Sequence of chain 1.D:
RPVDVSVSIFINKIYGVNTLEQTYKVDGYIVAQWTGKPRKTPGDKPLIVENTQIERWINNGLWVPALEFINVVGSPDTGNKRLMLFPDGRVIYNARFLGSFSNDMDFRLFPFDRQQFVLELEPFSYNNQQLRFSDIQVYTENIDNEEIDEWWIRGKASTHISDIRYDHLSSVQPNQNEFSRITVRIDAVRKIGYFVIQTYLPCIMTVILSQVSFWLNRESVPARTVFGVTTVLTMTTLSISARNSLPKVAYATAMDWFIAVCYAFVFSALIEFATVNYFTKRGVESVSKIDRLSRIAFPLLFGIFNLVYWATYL

Binding-site contacts:
Ligand atom O20 contacts residue THR284 of chain 1.E at 2.9 Å (h-bond).
Ligand atom C3 contacts residue GLN220 of chain 1.D at 3.4 Å.
Ligand atom C15 contacts residue ALA283 of chain 1.E at 3.7 Å (hydrophobic).
Ligand atom C10 contacts residue TRP224 of chain 1.D at 4.2 Å (hydrophobic).
Ligand atom C14 contacts residue TRP224 of chain 1.D at 3.7 Å (hydrophobic).
Ligand atom C6 contacts residue VAL221 of chain 1.D at 3.5 Å (hydrophobic).
Ligand atom O3 contacts residue PRO308 of chain 1.D at 3.2 Å.
Ligand atom C8 contacts residue TRP224 of chain 1.D at 4.1 Å (hydrophobic).
Ligand atom O20 contacts residue TYR287 of chain 1.E at 4.5 Å.
Ligand atom C13 contacts residue TRP224 of chain 1.D at 4.1 Å (hydrophobic).
Ligand atom C5 contacts residue TRP224 of chain 1.D at 4.3 Å (hydrophobic).
Ligand atom C21 contacts residue TYR287 of chain 1.E at 3.5 Å (hydrophobic).
Ligand atom C4 contacts residue ILE217 of chain 1.D at 3.9 Å (hydrophobic).
Ligand atom C7 contacts residue TRP224 of chain 1.D at 4.1 Å (hydrophobic).
Ligand atom C17 contacts residue ALA283 of chain 1.E at 4.5 Å (hydrophobic).
Ligand atom C20 contacts residue TYR287 of chain 1.E at 4.3 Å (hydrophobic).
Ligand atom C3 contacts residue PRO308 of chain 1.D at 3.7 Å (hydrophobic).
Ligand atom C2 contacts residue PRO308 of chain 1.D at 3.6 Å (hydrophobic).
Ligand atom C17 contacts residue TRP224 of chain 1.D at 3.8 Å (hydrophobic).
Ligand atom C16 contacts residue THR284 of chain 1.E at 3.6 Å.
Ligand atom C18 contacts residue THR284 of chain 1.E at 4.1 Å.
Ligand atom C4 contacts residue GLN220 of chain 1.D at 4.4 Å.
Ligand atom C15 contacts residue THR284 of chain 1.E at 4.3 Å.
Ligand atom C11 contacts residue TRP224 of chain 1.D at 3.7 Å (hydrophobic).
Ligand atom C1 contacts residue TRP224 of chain 1.D at 4.1 Å (hydrophobic).
Ligand atom C21 contacts residue TRP224 of chain 1.D at 4.0 Å (hydrophobic).
Ligand atom C6 contacts residue ILE280 of chain 1.E at 4.5 Å (hydrophobic).
Ligand atom C16 contacts residue TRP224 of chain 1.D at 4.3 Å (hydrophobic).
Ligand atom O11 contacts residue TRP224 of chain 1.D at 4.0 Å.
Ligand atom C7 contacts residue VAL221 of chain 1.D at 3.8 Å (hydrophobic).
Ligand atom C1 contacts residue PRO308 of chain 1.D at 4.5 Å (hydrophobic).
Ligand atom C9 contacts residue TRP224 of chain 1.D at 3.4 Å (hydrophobic).
Ligand atom C15 contacts residue ILE280 of chain 1.E at 4.3 Å (hydrophobic).
Ligand atom C17 contacts residue THR284 of chain 1.E at 4.3 Å.
Ligand atom C16 contacts residue ALA283 of chain 1.E at 3.2 Å (hydrophobic).
Ligand atom C12 contacts residue TRP224 of chain 1.D at 3.4 Å (hydrophobic).
Ligand atom C20 contacts residue THR284 of chain 1.E at 3.9 Å.
Ligand atom C15 contacts residue TRP224 of chain 1.D at 4.2 Å (hydrophobic).
Ligand atom O3 contacts residue GLN220 of chain 1.D at 2.8 Å (h-bond).
Ligand atom O3 contacts residue TRP224 of chain 1.D at 4.3 Å.

Sequence of chain 1.E:
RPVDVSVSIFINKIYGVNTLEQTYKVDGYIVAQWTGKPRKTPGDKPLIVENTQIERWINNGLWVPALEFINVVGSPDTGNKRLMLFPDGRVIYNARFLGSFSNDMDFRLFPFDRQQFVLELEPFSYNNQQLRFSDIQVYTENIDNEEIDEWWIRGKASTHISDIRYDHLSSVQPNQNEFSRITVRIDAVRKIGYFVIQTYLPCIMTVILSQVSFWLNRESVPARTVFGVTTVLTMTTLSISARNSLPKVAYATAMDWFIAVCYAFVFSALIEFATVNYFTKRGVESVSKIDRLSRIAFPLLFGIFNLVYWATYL

A small-molecule ligand and the protein it binds are described below.
Small molecule (SMILES): CC(=O)[C@H]1CC[C@H]2[C@@H]3CC[C@H]4C[C@H](O)CC[C@]4(C)[C@H]3C(=O)C[C@]12C